A small-molecule ligand and the protein it binds are described below.
Small molecule (SMILES): CC(=O)N[C@H]1[C@@H](O[P](=O)(O)O[P](=O)(O)OC[C@H]2O[C@@H](n3ccc(=O)[nH]c3=O)[C@H](O)[C@@H]2O)O[C@H](CO)[C@H](O)[C@@H]1O

Sequence of chain 1.B:
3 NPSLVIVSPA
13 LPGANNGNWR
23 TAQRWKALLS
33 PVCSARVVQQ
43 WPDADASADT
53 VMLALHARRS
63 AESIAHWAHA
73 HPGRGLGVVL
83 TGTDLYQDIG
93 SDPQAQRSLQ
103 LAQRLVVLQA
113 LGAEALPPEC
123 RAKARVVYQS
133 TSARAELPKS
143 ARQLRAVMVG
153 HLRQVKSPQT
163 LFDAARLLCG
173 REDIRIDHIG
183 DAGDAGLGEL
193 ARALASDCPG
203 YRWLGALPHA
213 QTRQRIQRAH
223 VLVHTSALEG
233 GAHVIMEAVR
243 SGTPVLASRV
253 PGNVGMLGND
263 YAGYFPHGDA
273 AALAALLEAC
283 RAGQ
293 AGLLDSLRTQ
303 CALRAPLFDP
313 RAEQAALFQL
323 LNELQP

Binding-site contacts:
Ligand atom O4 contacts residue ILE181 of chain 1.B at 3.3 Å.
Ligand atom N3 contacts residue LEU209 of chain 1.B at 2.9 Å (h-bond).
Ligand atom O2 contacts residue HIS211 of chain 1.B at 3.1 Å (h-bond).
Ligand atom O3B contacts residue ARG22 of chain 1.B at 2.9 Å (salt-bridge).
Ligand atom O4 contacts residue ALA208 of chain 1.B at 3.3 Å.
Ligand atom O4' contacts residue THR83 of chain 1.B at 2.7 Å (h-bond).
Ligand atom O4' contacts residue LEU110 of chain 1.B at 3.3 Å.
Ligand atom C6' contacts residue THR23 of chain 1.B at 3.4 Å.
Ligand atom O3' contacts residue GLY232 of chain 1.B at 2.8 Å (h-bond).
Ligand atom C8' contacts residue GLY84 of chain 1.B at 3.2 Å.
Ligand atom C2 contacts residue ASN17 of chain 1.B at 3.1 Å.
Ligand atom N3 contacts residue THR214 of chain 1.B at 3.2 Å (h-bond).
Ligand atom O4 contacts residue LEU209 of chain 1.B at 3.1 Å (h-bond).
Ligand atom O3A contacts residue LYS158 of chain 1.B at 3.2 Å (salt-bridge).
Ligand atom N3 contacts residue ASN17 of chain 1.B at 3.3 Å (h-bond).
Ligand atom O6' contacts residue ASN20 of chain 1.B at 3.1 Å (h-bond).
Ligand atom O1A contacts residue VAL236 of chain 1.B at 3.3 Å (h-bond).
Ligand atom O2 contacts residue ASN17 of chain 1.B at 3.0 Å (h-bond).
Ligand atom O3B contacts residue HIS211 of chain 1.B at 3.3 Å.
Ligand atom O2B contacts residue LYS158 of chain 1.B at 2.9 Å (salt-bridge).
Ligand atom O2A contacts residue HIS235 of chain 1.B at 2.9 Å (h-bond).
Ligand atom C3' contacts residue GLU231 of chain 1.B at 3.2 Å.
Ligand atom C8' contacts residue THR83 of chain 1.B at 3.0 Å.
Ligand atom O2 contacts residue THR214 of chain 1.B at 3.4 Å (h-bond).
Ligand atom O3' contacts residue GLY233 of chain 1.B at 3.0 Å (h-bond).
Ligand atom O2' contacts residue GLU239 of chain 1.B at 2.7 Å (salt-bridge).
Ligand atom O3B contacts residue GLU239 of chain 1.B at 2.6 Å (salt-bridge).
Ligand atom C8' contacts residue GLY232 of chain 1.B at 3.3 Å.
Ligand atom O6' contacts residue THR23 of chain 1.B at 2.7 Å (h-bond).
Ligand atom O6' contacts residue GLY19 of chain 1.B at 3.0 Å (h-bond).
Ligand atom O4B contacts residue ARG22 of chain 1.B at 3.4 Å (salt-bridge).
Ligand atom N2' contacts residue GLU231 of chain 1.B at 2.7 Å (salt-bridge).
Ligand atom O5B contacts residue GLY19 of chain 1.B at 3.3 Å (h-bond).
Ligand atom O2' contacts residue HIS211 of chain 1.B at 3.3 Å (h-bond).
Ligand atom C2' contacts residue THR83 of chain 1.B at 3.3 Å.
Ligand atom O5' contacts residue ASN20 of chain 1.B at 3.0 Å (h-bond).
Ligand atom O3' contacts residue GLU231 of chain 1.B at 2.6 Å (salt-bridge).
Ligand atom C7' contacts residue GLU231 of chain 1.B at 3.1 Å.
Ligand atom O1B contacts residue GLY19 of chain 1.B at 2.8 Å (h-bond).
Ligand atom C5 contacts residue HIS153 of chain 1.B at 3.3 Å.